Sequence of chain 1.B:
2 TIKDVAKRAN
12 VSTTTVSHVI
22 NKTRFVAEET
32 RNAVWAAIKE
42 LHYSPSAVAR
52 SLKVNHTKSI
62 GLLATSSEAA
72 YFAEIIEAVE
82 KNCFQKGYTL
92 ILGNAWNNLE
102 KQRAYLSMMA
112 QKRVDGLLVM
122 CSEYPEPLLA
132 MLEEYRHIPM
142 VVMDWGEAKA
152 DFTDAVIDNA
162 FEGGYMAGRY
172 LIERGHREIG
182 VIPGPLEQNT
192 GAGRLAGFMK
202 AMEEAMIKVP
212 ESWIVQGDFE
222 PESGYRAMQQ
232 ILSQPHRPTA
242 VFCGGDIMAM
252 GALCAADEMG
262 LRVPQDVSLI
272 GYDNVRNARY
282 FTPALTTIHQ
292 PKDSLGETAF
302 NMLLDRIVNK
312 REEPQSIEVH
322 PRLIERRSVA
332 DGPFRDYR

Binding-site contacts:
Ligand atom N7 contacts residue THR191 of chain 1.B at 2.8 Å (h-bond).
Ligand atom O6 contacts residue PHE220 of chain 1.B at 3.8 Å.
Ligand atom N9 contacts residue PHE220 of chain 1.B at 3.6 Å.
Ligand atom C8 contacts residue ARG195 of chain 1.B at 3.5 Å.
Ligand atom N1 contacts residue PHE73 of chain 1.B at 3.2 Å.
Ligand atom N2 contacts residue ALA70 of chain 1.B at 3.5 Å.
Ligand atom N9 contacts residue ASP274 of chain 1.B at 3.1 Å (salt-bridge).
Ligand atom N3 contacts residue ASP274 of chain 1.B at 4.0 Å.
Ligand atom C6 contacts residue GLN189 of chain 1.B at 3.9 Å.
Ligand atom N7 contacts residue GLN189 of chain 1.B at 4.1 Å.
Ligand atom C5 contacts residue PHE220 of chain 1.B at 3.3 Å (hydrophobic).
Ligand atom O6 contacts residue PHE73 of chain 1.B at 3.1 Å.
Ligand atom C6 contacts residue THR191 of chain 1.B at 4.3 Å.
Ligand atom N1 contacts residue PHE220 of chain 1.B at 3.3 Å.
Ligand atom O6 contacts residue THR191 of chain 1.B at 4.2 Å.
Ligand atom C5 contacts residue TYR72 of chain 1.B at 3.6 Å (hydrophobic).
Ligand atom N7 contacts residue PHE220 of chain 1.B at 3.6 Å.
Ligand atom N7 contacts residue TYR72 of chain 1.B at 3.5 Å.
Ligand atom C6 contacts residue TYR72 of chain 1.B at 4.1 Å (hydrophobic).
Ligand atom C6 contacts residue PHE73 of chain 1.B at 3.4 Å (hydrophobic).
Ligand atom O6 contacts residue GLN189 of chain 1.B at 3.0 Å (h-bond).
Ligand atom C8 contacts residue ASP274 of chain 1.B at 3.8 Å.
Ligand atom C2 contacts residue TYR72 of chain 1.B at 4.1 Å (hydrophobic).
Ligand atom C5 contacts residue GLN189 of chain 1.B at 4.4 Å.
Ligand atom C2 contacts residue PHE220 of chain 1.B at 3.3 Å (hydrophobic).
Ligand atom N9 contacts residue TYR72 of chain 1.B at 3.3 Å.
Ligand atom C5 contacts residue THR191 of chain 1.B at 3.7 Å.
Ligand atom C4 contacts residue PHE220 of chain 1.B at 3.7 Å (hydrophobic).
Ligand atom C4 contacts residue TYR72 of chain 1.B at 3.5 Å (hydrophobic).
Ligand atom C8 contacts residue THR191 of chain 1.B at 3.3 Å.
Ligand atom C2 contacts residue PHE73 of chain 1.B at 4.2 Å (hydrophobic).
Ligand atom N9 contacts residue ARG195 of chain 1.B at 3.7 Å.
Ligand atom C6 contacts residue PHE220 of chain 1.B at 3.4 Å (hydrophobic).
Ligand atom N3 contacts residue TYR72 of chain 1.B at 3.5 Å.
Ligand atom C4 contacts residue ASP274 of chain 1.B at 3.9 Å.
Ligand atom N2 contacts residue PHE220 of chain 1.B at 3.2 Å.
Ligand atom C8 contacts residue TYR72 of chain 1.B at 3.4 Å (hydrophobic).
Ligand atom N3 contacts residue PHE220 of chain 1.B at 3.4 Å.
Ligand atom C8 contacts residue PHE220 of chain 1.B at 3.7 Å (hydrophobic).
Ligand atom O6 contacts residue SER123 of chain 1.B at 4.1 Å.

This protein binds this small molecule.
Small molecule (SMILES): Nc1nc2[nH]cnc2c(=O)[nH]1